Binding-site contacts:
Ligand atom C3 contacts residue ASN1162 of chain 1.B at 3.8 Å.
Ligand atom C2 contacts residue ASN1162 of chain 1.B at 2.4 Å.
Ligand atom C5 contacts residue ASN1162 of chain 1.B at 3.7 Å.
Ligand atom O5 contacts residue ASN1162 of chain 1.B at 2.4 Å (h-bond).
Ligand atom C4 contacts residue ASN1162 of chain 1.B at 4.2 Å.
Ligand atom C8 contacts residue ILE1160 of chain 1.B at 4.1 Å (hydrophobic).
Ligand atom C7 contacts residue ASN1162 of chain 1.B at 3.6 Å.
Ligand atom O7 contacts residue ASN1162 of chain 1.B at 3.9 Å.
Ligand atom N2 contacts residue ASN1162 of chain 1.B at 2.9 Å (h-bond).
Ligand atom C1 contacts residue ASN1162 of chain 1.B at 1.4 Å.

This protein binds this small molecule.
Small molecule (SMILES): CC(=O)N[C@@H]1[C@@H](O)[C@H](O)[C@@H](CO)O[C@H]1O

Sequence of chain 1.B:
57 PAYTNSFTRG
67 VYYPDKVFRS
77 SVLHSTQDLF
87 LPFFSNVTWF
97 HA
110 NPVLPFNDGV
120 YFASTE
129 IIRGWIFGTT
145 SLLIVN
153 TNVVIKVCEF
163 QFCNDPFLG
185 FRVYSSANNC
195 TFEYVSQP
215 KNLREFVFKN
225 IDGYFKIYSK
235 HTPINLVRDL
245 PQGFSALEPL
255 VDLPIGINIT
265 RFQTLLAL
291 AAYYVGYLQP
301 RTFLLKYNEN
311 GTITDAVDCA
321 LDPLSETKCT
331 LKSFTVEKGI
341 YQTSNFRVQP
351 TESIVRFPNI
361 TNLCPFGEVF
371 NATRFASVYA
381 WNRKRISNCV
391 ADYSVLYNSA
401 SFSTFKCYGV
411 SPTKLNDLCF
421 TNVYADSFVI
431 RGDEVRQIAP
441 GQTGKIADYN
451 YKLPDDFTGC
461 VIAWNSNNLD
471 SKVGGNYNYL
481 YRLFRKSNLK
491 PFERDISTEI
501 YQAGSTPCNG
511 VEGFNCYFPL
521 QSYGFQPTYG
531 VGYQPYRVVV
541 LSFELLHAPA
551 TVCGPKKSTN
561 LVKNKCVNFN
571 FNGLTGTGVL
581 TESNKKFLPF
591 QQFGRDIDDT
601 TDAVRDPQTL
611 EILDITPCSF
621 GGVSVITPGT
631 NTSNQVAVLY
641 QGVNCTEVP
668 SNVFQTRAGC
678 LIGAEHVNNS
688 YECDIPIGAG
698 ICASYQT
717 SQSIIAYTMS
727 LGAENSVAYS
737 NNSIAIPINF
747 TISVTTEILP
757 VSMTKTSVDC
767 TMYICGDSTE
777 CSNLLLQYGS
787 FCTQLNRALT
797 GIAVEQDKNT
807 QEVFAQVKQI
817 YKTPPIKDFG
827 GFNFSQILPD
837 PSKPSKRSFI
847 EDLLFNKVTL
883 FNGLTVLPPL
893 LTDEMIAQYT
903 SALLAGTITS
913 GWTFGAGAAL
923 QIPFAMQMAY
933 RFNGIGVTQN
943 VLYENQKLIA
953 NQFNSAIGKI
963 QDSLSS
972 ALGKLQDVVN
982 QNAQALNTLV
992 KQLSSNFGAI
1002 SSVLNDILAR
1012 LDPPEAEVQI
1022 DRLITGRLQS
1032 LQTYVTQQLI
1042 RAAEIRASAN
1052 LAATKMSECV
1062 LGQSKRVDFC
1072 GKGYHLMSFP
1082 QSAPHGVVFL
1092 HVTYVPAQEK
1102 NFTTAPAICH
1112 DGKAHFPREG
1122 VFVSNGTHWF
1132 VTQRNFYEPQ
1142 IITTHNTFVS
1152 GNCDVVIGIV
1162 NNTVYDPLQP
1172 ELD